Binding-site contacts:
Ligand atom C2A contacts residue PHE179 of chain 10.A at 3.5 Å (hydrophobic).
Ligand atom N2 contacts residue MET214 of chain 10.A at 3.8 Å.
Ligand atom O1B contacts residue ILE98 of chain 10.A at 3.2 Å.
Ligand atom C1C contacts residue MET214 of chain 10.A at 3.2 Å (hydrophobic).
Ligand atom C6B contacts residue ILE98 of chain 10.A at 3.8 Å (hydrophobic).
Ligand atom CM6 contacts residue LEU181 of chain 10.A at 3.8 Å (hydrophobic).
Ligand atom N2 contacts residue LEU100 of chain 10.A at 3.8 Å.
Ligand atom C5B contacts residue TYR144 of chain 10.A at 3.8 Å (hydrophobic).
Ligand atom O1 contacts residue LEU100 of chain 10.A at 3.7 Å.
Ligand atom N1A contacts residue LEU217 of chain 10.A at 3.3 Å.
Ligand atom C5B contacts residue LEU181 of chain 10.A at 3.6 Å (hydrophobic).
Ligand atom CM4 contacts residue VAL168 of chain 10.A at 3.9 Å (hydrophobic).
Ligand atom N1A contacts residue MET124 of chain 10.A at 3.6 Å.
Ligand atom N5A contacts residue MET124 of chain 10.A at 3.9 Å.
Ligand atom C4 contacts residue MET214 of chain 10.A at 3.7 Å (hydrophobic).
Ligand atom CM6 contacts residue LEU184 of chain 10.A at 3.7 Å (hydrophobic).
Ligand atom CM3 contacts residue TYR190 of chain 10.A at 3.6 Å (hydrophobic).
Ligand atom N4A contacts residue TYR144 of chain 10.A at 3.7 Å.
Ligand atom CM4 contacts residue TYR142 of chain 10.A at 3.7 Å (hydrophobic).
Ligand atom C2B contacts residue ILE122 of chain 10.A at 4.0 Å (hydrophobic).
Ligand atom CM4 contacts residue ALA166 of chain 10.A at 3.1 Å (hydrophobic).
Ligand atom N1A contacts residue PHE179 of chain 10.A at 3.3 Å.
Ligand atom CM4 contacts residue TYR144 of chain 10.A at 3.8 Å (hydrophobic).
Ligand atom C3 contacts residue LEU100 of chain 10.A at 3.8 Å (hydrophobic).
Ligand atom C4 contacts residue TYR190 of chain 10.A at 3.7 Å (hydrophobic).
Ligand atom N5A contacts residue PHE179 of chain 10.A at 3.3 Å.
Ligand atom N3A contacts residue PHE179 of chain 10.A at 3.7 Å.
Ligand atom C1B contacts residue LEU181 of chain 10.A at 4.0 Å (hydrophobic).
Ligand atom C2A contacts residue LEU217 of chain 10.A at 4.0 Å (hydrophobic).
Ligand atom N3A contacts residue TYR144 of chain 10.A at 3.2 Å.
Ligand atom CM6 contacts residue TYR144 of chain 10.A at 3.7 Å (hydrophobic).
Ligand atom C5 contacts residue MET214 of chain 10.A at 3.4 Å (hydrophobic).
Ligand atom O1 contacts residue MET214 of chain 10.A at 3.2 Å.
Ligand atom C6B contacts residue LEU181 of chain 10.A at 3.5 Å (hydrophobic).
Ligand atom N5A contacts residue LEU217 of chain 10.A at 3.6 Å.
Ligand atom N4A contacts residue PHE179 of chain 10.A at 3.5 Å.
Ligand atom CM2 contacts residue ILE77 of chain 10.A at 3.8 Å (hydrophobic).
Ligand atom CM2 contacts residue ILE122 of chain 10.A at 3.8 Å (hydrophobic).
Ligand atom C4 contacts residue LEU100 of chain 10.A at 3.9 Å (hydrophobic).
Ligand atom C1B contacts residue ILE98 of chain 10.A at 3.7 Å (hydrophobic).

A small-molecule ligand and the protein it binds are described below.
Small molecule (SMILES): Cc1cc(CCCOc2c(C)cc(-c3nnn(C)n3)cc2C)on1

Sequence of chain 10.A:
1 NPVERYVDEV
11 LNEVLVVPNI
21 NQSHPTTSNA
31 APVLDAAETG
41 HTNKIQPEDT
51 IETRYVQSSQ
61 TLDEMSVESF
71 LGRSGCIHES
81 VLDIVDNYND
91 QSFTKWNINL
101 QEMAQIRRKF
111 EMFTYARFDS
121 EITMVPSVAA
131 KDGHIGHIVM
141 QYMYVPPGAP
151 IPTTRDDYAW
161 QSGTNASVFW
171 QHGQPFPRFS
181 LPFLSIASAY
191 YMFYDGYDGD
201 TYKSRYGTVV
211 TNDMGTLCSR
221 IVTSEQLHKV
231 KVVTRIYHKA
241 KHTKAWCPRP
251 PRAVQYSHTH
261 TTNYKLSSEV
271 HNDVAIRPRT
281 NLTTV